Binding-site contacts:
Ligand atom SAY contacts residue LEU195 of chain 1.A at 3.8 Å.
Ligand atom NAC contacts residue LYS249 of chain 1.A at 3.9 Å.
Ligand atom C6 contacts residue TRP197 of chain 1.A at 3.7 Å (hydrophobic).
Ligand atom CAW contacts residue LEU195 of chain 1.A at 3.4 Å (hydrophobic).
Ligand atom CAP contacts residue LEU195 of chain 1.A at 3.7 Å (hydrophobic).
Ligand atom C5 contacts residue TRP197 of chain 1.A at 4.0 Å (hydrophobic).
Ligand atom CAW contacts residue LEU232 of chain 1.A at 4.0 Å (hydrophobic).
Ligand atom CAG contacts residue TRP197 of chain 1.A at 3.3 Å (hydrophobic).
Ligand atom CAJ contacts residue LEU246 of chain 1.A at 3.5 Å (hydrophobic).
Ligand atom CAR contacts residue TRP197 of chain 1.A at 3.8 Å (hydrophobic).
Ligand atom SAY contacts residue PRO242 of chain 1.A at 3.5 Å.
Ligand atom NAD contacts residue GLU192 of chain 1.A at 3.8 Å.
Ligand atom CAV contacts residue PRO191 of chain 1.A at 3.6 Å (hydrophobic).
Ligand atom C2 contacts residue TRP197 of chain 1.A at 3.8 Å (hydrophobic).
Ligand atom N1 contacts residue LYS249 of chain 1.A at 4.1 Å.
Ligand atom CAX contacts residue LEU236 of chain 1.A at 4.1 Å (hydrophobic).
Ligand atom CAQ contacts residue TRP197 of chain 1.A at 3.2 Å (hydrophobic).
Ligand atom CAX contacts residue LEU195 of chain 1.A at 3.6 Å (hydrophobic).
Ligand atom CAV contacts residue LEU291 of chain 1.A at 4.0 Å (hydrophobic).
Ligand atom CAE contacts residue SER293 of chain 1.A at 3.8 Å.
Ligand atom C4 contacts residue GLU192 of chain 1.A at 4.1 Å.
Ligand atom CAS contacts residue ALA255 of chain 1.A at 4.1 Å (hydrophobic).
Ligand atom NAC contacts residue TRP197 of chain 1.A at 3.5 Å.
Ligand atom CAM contacts residue TRP197 of chain 1.A at 3.8 Å (hydrophobic).
Ligand atom SAY contacts residue ILE259 of chain 1.A at 3.7 Å.
Ligand atom CAV contacts residue LEU195 of chain 1.A at 3.5 Å (hydrophobic).
Ligand atom CAT contacts residue ALA255 of chain 1.A at 3.8 Å (hydrophobic).
Ligand atom N1 contacts residue TRP197 of chain 1.A at 3.5 Å.
Ligand atom CAU contacts residue LEU195 of chain 1.A at 4.1 Å (hydrophobic).
Ligand atom CAO contacts residue LEU246 of chain 1.A at 4.1 Å (hydrophobic).
Ligand atom CAN contacts residue GLU192 of chain 1.A at 4.0 Å.
Ligand atom NAC contacts residue ASP294 of chain 1.A at 3.1 Å (salt-bridge).
Ligand atom CAJ contacts residue SER293 of chain 1.A at 4.1 Å.
Ligand atom CAE contacts residue LEU246 of chain 1.A at 3.8 Å (hydrophobic).
Ligand atom CAS contacts residue SER252 of chain 1.A at 3.5 Å.
Ligand atom CAG contacts residue LYS249 of chain 1.A at 3.6 Å.
Ligand atom CAF contacts residue TRP197 of chain 1.A at 3.4 Å (hydrophobic).
Ligand atom CAE contacts residue ASP292 of chain 1.A at 3.5 Å.
Ligand atom CAE contacts residue TRP197 of chain 1.A at 4.0 Å (hydrophobic).
Ligand atom CAR contacts residue SER252 of chain 1.A at 3.8 Å.

A small-molecule ligand and the protein it binds are described below.
Small molecule (SMILES): Nc1ccc2c(NCCc3cccs3)nc(-c3ccccc3)nc2c1

Sequence of chain 1.A:
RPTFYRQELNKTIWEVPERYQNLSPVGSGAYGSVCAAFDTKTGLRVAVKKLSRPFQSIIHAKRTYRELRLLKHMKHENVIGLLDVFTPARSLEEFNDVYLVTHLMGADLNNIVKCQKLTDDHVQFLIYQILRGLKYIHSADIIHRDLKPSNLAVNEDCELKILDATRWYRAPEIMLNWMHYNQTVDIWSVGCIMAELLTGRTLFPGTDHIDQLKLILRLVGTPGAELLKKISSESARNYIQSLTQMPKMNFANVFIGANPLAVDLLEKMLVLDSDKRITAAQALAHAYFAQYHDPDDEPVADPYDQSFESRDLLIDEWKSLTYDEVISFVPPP